Sequence of chain 1.B:
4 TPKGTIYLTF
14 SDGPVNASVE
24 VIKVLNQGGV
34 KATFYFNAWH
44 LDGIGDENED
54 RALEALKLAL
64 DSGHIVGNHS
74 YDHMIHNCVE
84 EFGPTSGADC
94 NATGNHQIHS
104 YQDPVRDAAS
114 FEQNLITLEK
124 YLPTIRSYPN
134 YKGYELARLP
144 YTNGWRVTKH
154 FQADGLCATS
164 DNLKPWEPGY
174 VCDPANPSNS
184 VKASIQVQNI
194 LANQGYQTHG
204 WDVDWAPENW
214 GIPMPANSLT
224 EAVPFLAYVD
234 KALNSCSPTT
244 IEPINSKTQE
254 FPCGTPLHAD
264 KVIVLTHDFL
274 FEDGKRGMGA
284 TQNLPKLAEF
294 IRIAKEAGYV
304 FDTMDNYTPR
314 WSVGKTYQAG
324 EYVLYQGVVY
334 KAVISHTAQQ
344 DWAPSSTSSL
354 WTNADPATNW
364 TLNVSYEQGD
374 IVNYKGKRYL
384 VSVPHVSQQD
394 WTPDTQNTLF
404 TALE

Binding-site contacts:
Ligand atom C6 contacts residue GLN100 of chain 1.B at 3.2 Å.
Ligand atom O6 contacts residue GLN100 of chain 1.B at 2.7 Å (h-bond).
Ligand atom O3 contacts residue HIS270 of chain 1.B at 3.8 Å.
Ligand atom O3 contacts residue ARG279 of chain 1.B at 3.0 Å (salt-bridge).
Ligand atom N2 contacts residue ZN1 of chain 1.K at 3.3 Å.
Ligand atom O3 contacts residue HIS76 of chain 1.B at 2.7 Å (h-bond).
Ligand atom O7 contacts residue TYR144 of chain 1.B at 2.6 Å (h-bond).
Ligand atom O7 contacts residue PRO143 of chain 1.B at 3.2 Å.
Ligand atom C5 contacts residue ASP15 of chain 1.B at 3.7 Å.
Ligand atom O7 contacts residue HIS76 of chain 1.B at 3.1 Å (h-bond).
Ligand atom C6 contacts residue ASP15 of chain 1.B at 3.1 Å.
Ligand atom C7 contacts residue TYR144 of chain 1.B at 3.4 Å (hydrophobic).
Ligand atom O6 contacts residue HIS99 of chain 1.B at 3.8 Å.
Ligand atom O5 contacts residue ASP15 of chain 1.B at 3.0 Å (salt-bridge).
Ligand atom N2 contacts residue HIS270 of chain 1.B at 3.1 Å (h-bond).
Ligand atom C8 contacts residue ZN1 of chain 1.K at 3.0 Å.
Ligand atom O5 contacts residue GLN100 of chain 1.B at 3.2 Å (h-bond).
Ligand atom O3 contacts residue ASP15 of chain 1.B at 2.9 Å (salt-bridge).
Ligand atom O6 contacts residue ASP15 of chain 1.B at 2.6 Å (salt-bridge).
Ligand atom C5 contacts residue TRP213 of chain 1.B at 3.6 Å (hydrophobic).
Ligand atom C2 contacts residue HIS270 of chain 1.B at 3.8 Å.
Ligand atom C3 contacts residue HIS99 of chain 1.B at 3.5 Å.
Ligand atom O4 contacts residue HIS99 of chain 1.B at 3.5 Å (h-bond).
Ligand atom C7 contacts residue ZN1 of chain 1.K at 2.6 Å.
Ligand atom O3 contacts residue ZN1 of chain 1.K at 2.7 Å.
Ligand atom C1 contacts residue TRP213 of chain 1.B at 3.7 Å (hydrophobic).
Ligand atom O4 contacts residue ASN94 of chain 1.B at 3.3 Å (h-bond).
Ligand atom O3 contacts residue ASN94 of chain 1.B at 2.5 Å (h-bond).
Ligand atom O5 contacts residue TRP213 of chain 1.B at 3.5 Å (h-bond).
Ligand atom C3 contacts residue ASN94 of chain 1.B at 3.2 Å.
Ligand atom O7 contacts residue ZN1 of chain 1.K at 2.3 Å.
Ligand atom C6 contacts residue HIS76 of chain 1.B at 3.5 Å.
Ligand atom C5 contacts residue GLN100 of chain 1.B at 3.8 Å.
Ligand atom O7 contacts residue HIS72 of chain 1.B at 3.4 Å (h-bond).
Ligand atom O7 contacts residue ARG279 of chain 1.B at 2.7 Å (salt-bridge).
Ligand atom C8 contacts residue SER14 of chain 1.B at 3.6 Å.
Ligand atom C8 contacts residue HIS72 of chain 1.B at 3.5 Å.
Ligand atom C3 contacts residue HIS270 of chain 1.B at 3.4 Å.
Ligand atom O1 contacts residue TYR144 of chain 1.B at 3.7 Å.
Ligand atom C6 contacts residue TRP213 of chain 1.B at 3.2 Å (hydrophobic).

This protein binds this small molecule.
Small molecule (SMILES): CC(=O)N[C@@H]1[C@@H](O)[C@H](O[C@@H]2O[C@H](CO)[C@@H](O)[C@H](O)[C@H]2NC(C)=O)[C@@H](CO)O[C@H]1O